Binding-site contacts:
Ligand atom C1 contacts residue SER213 of chain 1.A at 3.8 Å.
Ligand atom C2 contacts residue SER213 of chain 1.A at 3.7 Å.
Ligand atom C2 contacts residue PHE122 of chain 1.A at 4.1 Å (hydrophobic).
Ligand atom C7 contacts residue ASP329 of chain 1.A at 3.9 Å.
Ligand atom N8 contacts residue ASP329 of chain 1.A at 3.9 Å.
Ligand atom N8 contacts residue SER308 of chain 1.A at 4.5 Å.
Ligand atom C8 contacts residue ASP329 of chain 1.A at 3.9 Å.
Ligand atom C3 contacts residue PHE122 of chain 1.A at 4.2 Å (hydrophobic).
Ligand atom C6 contacts residue GLY304 of chain 1.A at 4.5 Å.
Ligand atom C7 contacts residue SER308 of chain 1.A at 4.4 Å.
Ligand atom N1 contacts residue PHE122 of chain 1.A at 2.9 Å (h-bond).
Ligand atom C5 contacts residue GLY304 of chain 1.A at 4.0 Å.
Ligand atom C5 contacts residue HIS306 of chain 1.A at 3.8 Å.
Ligand atom C1 contacts residue PHE122 of chain 1.A at 3.1 Å (hydrophobic).
Ligand atom C5 contacts residue ILE305 of chain 1.A at 3.4 Å (hydrophobic).
Ligand atom N1 contacts residue SER216 of chain 1.A at 4.1 Å.
Ligand atom C4 contacts residue PHE122 of chain 1.A at 3.8 Å (hydrophobic).
Ligand atom C1 contacts residue LEU215 of chain 1.A at 3.7 Å (hydrophobic).
Ligand atom C7 contacts residue GLY304 of chain 1.A at 3.5 Å.
Ligand atom C3 contacts residue HIS306 of chain 1.A at 4.4 Å.
Ligand atom C6 contacts residue ILE305 of chain 1.A at 4.2 Å (hydrophobic).
Ligand atom N8 contacts residue SER309 of chain 1.A at 3.7 Å.
Ligand atom N1 contacts residue LEU215 of chain 1.A at 3.6 Å.
Ligand atom C1 contacts residue HIS306 of chain 1.A at 3.8 Å.
Ligand atom C2 contacts residue ASP329 of chain 1.A at 3.5 Å.
Ligand atom C6 contacts residue ASP329 of chain 1.A at 4.1 Å.
Ligand atom N1 contacts residue SER213 of chain 1.A at 4.1 Å.
Ligand atom C3 contacts residue ASP329 of chain 1.A at 3.6 Å.
Ligand atom C8 contacts residue GLY304 of chain 1.A at 4.2 Å.
Ligand atom C4 contacts residue HIS306 of chain 1.A at 4.1 Å.
Ligand atom C4 contacts residue ILE305 of chain 1.A at 4.2 Å (hydrophobic).
Ligand atom C2 contacts residue HIS306 of chain 1.A at 3.5 Å.
Ligand atom C7 contacts residue ILE305 of chain 1.A at 3.6 Å (hydrophobic).
Ligand atom N8 contacts residue GLY304 of chain 1.A at 4.2 Å.

A protein and the small-molecule ligand that binds it are described below.
Small molecule (SMILES): NCCCCCCCCN

Sequence of chain 1.A:
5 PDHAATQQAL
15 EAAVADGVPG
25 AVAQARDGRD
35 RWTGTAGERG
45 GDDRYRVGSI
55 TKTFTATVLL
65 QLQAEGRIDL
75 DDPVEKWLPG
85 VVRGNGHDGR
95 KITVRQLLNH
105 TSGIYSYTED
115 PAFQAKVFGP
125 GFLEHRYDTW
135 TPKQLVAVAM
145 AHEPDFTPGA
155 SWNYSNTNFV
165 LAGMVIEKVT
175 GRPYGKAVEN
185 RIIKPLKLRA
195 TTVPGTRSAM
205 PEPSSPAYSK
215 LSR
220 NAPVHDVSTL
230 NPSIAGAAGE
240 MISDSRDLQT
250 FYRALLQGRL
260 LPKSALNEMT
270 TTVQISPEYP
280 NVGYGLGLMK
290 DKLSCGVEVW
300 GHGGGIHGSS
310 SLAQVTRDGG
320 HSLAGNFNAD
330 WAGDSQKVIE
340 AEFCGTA